This small molecule binds to this protein.
Small molecule (SMILES): O=C(O)c1ccc2c(c1)N(CC1CCC1)C[C@@]1(CCc3cc(Cl)ccc31)CO2

Binding-site contacts:
Ligand atom C23 contacts residue VAL80 of chain 1.B at 3.8 Å (hydrophobic).
Ligand atom C16 contacts residue ARG94 of chain 1.B at 3.4 Å.
Ligand atom O1 contacts residue LEU98 of chain 1.B at 3.6 Å.
Ligand atom C7 contacts residue THR97 of chain 1.B at 3.7 Å.
Ligand atom C1 contacts residue GLY102 of chain 1.B at 3.7 Å.
Ligand atom C23 contacts residue MET62 of chain 1.B at 3.9 Å (hydrophobic).
Ligand atom N1 contacts residue VAL84 of chain 1.B at 3.7 Å.
Ligand atom CL1 contacts residue LEU121 of chain 1.B at 3.5 Å.
Ligand atom C2 contacts residue MET81 of chain 1.B at 3.8 Å (hydrophobic).
Ligand atom C1 contacts residue MET81 of chain 1.B at 3.8 Å (hydrophobic).
Ligand atom C8 contacts residue THR97 of chain 1.B at 3.6 Å.
Ligand atom C21 contacts residue MET62 of chain 1.B at 3.9 Å (hydrophobic).
Ligand atom C4 contacts residue MET81 of chain 1.B at 3.7 Å (hydrophobic).
Ligand atom O1 contacts residue PHE85 of chain 1.B at 3.9 Å.
Ligand atom C13 contacts residue VAL84 of chain 1.B at 3.6 Å (hydrophobic).
Ligand atom O2 contacts residue ARG94 of chain 1.B at 3.0 Å (salt-bridge).
Ligand atom C17 contacts residue VAL84 of chain 1.B at 3.9 Å (hydrophobic).
Ligand atom C3 contacts residue MET81 of chain 1.B at 3.7 Å (hydrophobic).
Ligand atom C22 contacts residue MET62 of chain 1.B at 3.8 Å (hydrophobic).
Ligand atom C4 contacts residue PHE101 of chain 1.B at 3.5 Å (hydrophobic).
Ligand atom C5 contacts residue MET81 of chain 1.B at 3.9 Å (hydrophobic).
Ligand atom C22 contacts residue VAL80 of chain 1.B at 3.5 Å (hydrophobic).
Ligand atom C9 contacts residue ARG94 of chain 1.B at 3.7 Å.
Ligand atom C5 contacts residue PHE101 of chain 1.B at 3.5 Å (hydrophobic).
Ligand atom C10 contacts residue ARG94 of chain 1.B at 3.5 Å.
Ligand atom C6 contacts residue PHE101 of chain 1.B at 3.5 Å (hydrophobic).
Ligand atom C10 contacts residue THR97 of chain 1.B at 3.9 Å.
Ligand atom C1 contacts residue PHE101 of chain 1.B at 3.6 Å (hydrophobic).
Ligand atom C3 contacts residue PHE101 of chain 1.B at 3.6 Å (hydrophobic).
Ligand atom C7 contacts residue VAL84 of chain 1.B at 3.8 Å (hydrophobic).
Ligand atom C18 contacts residue PHE101 of chain 1.B at 3.8 Å (hydrophobic).
Ligand atom C21 contacts residue ALA58 of chain 1.B at 3.8 Å (hydrophobic).
Ligand atom C21 contacts residue PHE59 of chain 1.B at 3.7 Å (hydrophobic).
Ligand atom C9 contacts residue THR97 of chain 1.B at 3.7 Å.
Ligand atom C10 contacts residue LEU98 of chain 1.B at 3.8 Å (hydrophobic).
Ligand atom C12 contacts residue PHE101 of chain 1.B at 3.8 Å (hydrophobic).
Ligand atom C2 contacts residue PHE101 of chain 1.B at 3.6 Å (hydrophobic).
Ligand atom C1 contacts residue LEU98 of chain 1.B at 3.4 Å (hydrophobic).
Ligand atom C13 contacts residue THR97 of chain 1.B at 3.9 Å.
Ligand atom C6 contacts residue LEU98 of chain 1.B at 3.4 Å (hydrophobic).

Sequence of chain 1.B:
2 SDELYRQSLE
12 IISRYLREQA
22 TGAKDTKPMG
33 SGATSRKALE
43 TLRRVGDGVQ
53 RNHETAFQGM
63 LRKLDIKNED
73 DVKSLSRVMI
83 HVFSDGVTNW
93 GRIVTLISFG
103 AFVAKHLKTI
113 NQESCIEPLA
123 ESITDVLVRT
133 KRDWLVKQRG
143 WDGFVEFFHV